A small-molecule ligand and the protein it binds are described below.
Small molecule (SMILES): CCN1c2cc([N+](=O)[O-])ccc2N(C)C(=O)c2cccnc21

Sequence of chain 1.B:
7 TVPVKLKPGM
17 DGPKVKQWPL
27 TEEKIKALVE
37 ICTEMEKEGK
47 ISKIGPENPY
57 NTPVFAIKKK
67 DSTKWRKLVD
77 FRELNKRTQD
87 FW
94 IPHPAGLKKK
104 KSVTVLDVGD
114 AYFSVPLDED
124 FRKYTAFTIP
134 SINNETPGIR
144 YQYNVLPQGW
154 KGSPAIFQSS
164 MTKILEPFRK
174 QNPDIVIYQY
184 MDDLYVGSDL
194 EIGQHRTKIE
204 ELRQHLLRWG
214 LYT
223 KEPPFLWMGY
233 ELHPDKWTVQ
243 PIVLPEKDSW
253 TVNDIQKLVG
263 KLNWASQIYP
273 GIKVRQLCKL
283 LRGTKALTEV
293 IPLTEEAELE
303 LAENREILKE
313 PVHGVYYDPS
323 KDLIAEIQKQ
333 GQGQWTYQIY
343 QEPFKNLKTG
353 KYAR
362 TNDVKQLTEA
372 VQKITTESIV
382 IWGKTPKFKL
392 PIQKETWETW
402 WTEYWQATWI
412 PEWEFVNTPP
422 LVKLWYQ

Binding-site contacts:
Ligand atom O2 contacts residue PRO95 of chain 1.A at 2.9 Å.
Ligand atom O13 contacts residue PHE227 of chain 1.A at 3.6 Å.
Ligand atom O2 contacts residue TYR181 of chain 1.A at 3.0 Å.
Ligand atom N contacts residue LEU100 of chain 1.A at 4.0 Å.
Ligand atom C4 contacts residue TYR318 of chain 1.A at 3.7 Å (hydrophobic).
Ligand atom C12 contacts residue TYR188 of chain 1.A at 3.6 Å (hydrophobic).
Ligand atom C4A contacts residue VAL106 of chain 1.A at 4.3 Å (hydrophobic).
Ligand atom C4 contacts residue VAL106 of chain 1.A at 4.1 Å (hydrophobic).
Ligand atom C7 contacts residue TRP229 of chain 1.A at 4.1 Å (hydrophobic).
Ligand atom N6 contacts residue TYR188 of chain 1.A at 4.3 Å.
Ligand atom C14 contacts residue TYR188 of chain 1.A at 4.1 Å (hydrophobic).
Ligand atom O13 contacts residue VAL106 of chain 1.A at 3.5 Å.
Ligand atom C9 contacts residue LEU100 of chain 1.A at 3.9 Å (hydrophobic).
Ligand atom C5 contacts residue VAL106 of chain 1.A at 4.1 Å (hydrophobic).
Ligand atom O1 contacts residue GLU138 of chain 1.B at 3.2 Å.
Ligand atom C2 contacts residue LYS103 of chain 1.A at 3.9 Å.
Ligand atom O13 contacts residue LEU234 of chain 1.A at 4.0 Å.
Ligand atom C7 contacts residue TYR188 of chain 1.A at 4.2 Å (hydrophobic).
Ligand atom C10 contacts residue LEU100 of chain 1.A at 3.7 Å (hydrophobic).
Ligand atom C10 contacts residue TYR181 of chain 1.A at 4.0 Å (hydrophobic).
Ligand atom N contacts residue TYR181 of chain 1.A at 3.2 Å.
Ligand atom N11 contacts residue TYR188 of chain 1.A at 4.3 Å.
Ligand atom O2 contacts residue GLU138 of chain 1.B at 3.9 Å.
Ligand atom C15 contacts residue VAL179 of chain 1.A at 3.7 Å (hydrophobic).
Ligand atom O1 contacts residue TYR181 of chain 1.A at 3.4 Å.
Ligand atom O1 contacts residue LEU100 of chain 1.A at 3.8 Å.
Ligand atom C8 contacts residue TRP229 of chain 1.A at 3.8 Å (hydrophobic).
Ligand atom C8 contacts residue TYR181 of chain 1.A at 3.4 Å (hydrophobic).
Ligand atom N contacts residue GLU138 of chain 1.B at 3.8 Å.
Ligand atom C3 contacts residue HIS235 of chain 1.A at 3.7 Å.
Ligand atom C7 contacts residue TYR181 of chain 1.A at 4.2 Å (hydrophobic).
Ligand atom C4 contacts residue HIS235 of chain 1.A at 3.7 Å.
Ligand atom N contacts residue PRO95 of chain 1.A at 3.9 Å.
Ligand atom C3 contacts residue TYR318 of chain 1.A at 3.7 Å (hydrophobic).
Ligand atom C3 contacts residue VAL106 of chain 1.A at 4.2 Å (hydrophobic).
Ligand atom C2 contacts residue LYS101 of chain 1.A at 3.4 Å.
Ligand atom N1 contacts residue LYS101 of chain 1.A at 4.2 Å.
Ligand atom C15 contacts residue GLY190 of chain 1.A at 3.7 Å.
Ligand atom C9 contacts residue TYR181 of chain 1.A at 3.3 Å (hydrophobic).
Ligand atom C3 contacts residue PRO236 of chain 1.A at 3.8 Å (hydrophobic).

Sequence of chain 1.A:
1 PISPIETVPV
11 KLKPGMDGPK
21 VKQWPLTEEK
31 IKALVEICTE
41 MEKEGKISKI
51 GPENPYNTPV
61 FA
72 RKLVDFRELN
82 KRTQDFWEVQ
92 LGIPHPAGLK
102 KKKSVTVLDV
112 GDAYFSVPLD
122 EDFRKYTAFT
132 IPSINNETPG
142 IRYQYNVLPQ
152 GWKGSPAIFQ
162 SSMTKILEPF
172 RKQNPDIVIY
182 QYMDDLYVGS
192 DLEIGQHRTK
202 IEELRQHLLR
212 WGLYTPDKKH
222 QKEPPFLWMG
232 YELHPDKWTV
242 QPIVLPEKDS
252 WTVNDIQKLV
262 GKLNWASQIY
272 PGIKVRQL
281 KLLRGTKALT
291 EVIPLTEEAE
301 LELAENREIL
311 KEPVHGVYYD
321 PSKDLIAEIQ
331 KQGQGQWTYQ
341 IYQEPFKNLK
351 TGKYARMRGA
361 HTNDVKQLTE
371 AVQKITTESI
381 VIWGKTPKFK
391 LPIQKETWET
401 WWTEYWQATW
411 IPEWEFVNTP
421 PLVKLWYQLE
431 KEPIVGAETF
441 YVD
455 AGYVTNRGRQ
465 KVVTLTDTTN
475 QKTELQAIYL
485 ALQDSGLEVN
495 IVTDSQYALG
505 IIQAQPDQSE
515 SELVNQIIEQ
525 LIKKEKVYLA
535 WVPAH